Binding-site contacts:
Ligand atom O7 contacts residue ASN1117 of chain 1.G at 3.5 Å (h-bond).
Ligand atom C1 contacts residue HIS1120 of chain 1.G at 4.0 Å.
Ligand atom O5 contacts residue ASN1117 of chain 1.G at 2.4 Å (h-bond).
Ligand atom C1 contacts residue ASN1117 of chain 1.G at 1.5 Å.
Ligand atom C8 contacts residue ASN1117 of chain 1.G at 3.3 Å.
Ligand atom C5 contacts residue HIS1120 of chain 1.G at 3.9 Å.
Ligand atom C3 contacts residue HIS1120 of chain 1.G at 4.0 Å.
Ligand atom C6 contacts residue PHE1122 of chain 1.G at 3.9 Å (hydrophobic).
Ligand atom C8 contacts residue HIS1120 of chain 1.G at 4.1 Å.
Ligand atom O5 contacts residue HIS1120 of chain 1.G at 4.3 Å.
Ligand atom C3 contacts residue ASN1117 of chain 1.G at 3.9 Å.
Ligand atom C4 contacts residue HIS1120 of chain 1.G at 4.4 Å.
Ligand atom C3 contacts residue THR1119 of chain 1.G at 4.0 Å.
Ligand atom C7 contacts residue ASN1117 of chain 1.G at 3.4 Å.
Ligand atom C2 contacts residue HIS1120 of chain 1.G at 4.5 Å.
Ligand atom O7 contacts residue HIS1120 of chain 1.G at 3.8 Å.
Ligand atom C1 contacts residue PHE1122 of chain 1.G at 4.2 Å (hydrophobic).
Ligand atom C7 contacts residue HIS1120 of chain 1.G at 4.2 Å.
Ligand atom C5 contacts residue ASN1117 of chain 1.G at 3.8 Å.
Ligand atom N2 contacts residue THR1119 of chain 1.G at 3.1 Å (h-bond).
Ligand atom C4 contacts residue ASN1117 of chain 1.G at 4.3 Å.
Ligand atom C8 contacts residue THR1119 of chain 1.G at 4.0 Å.
Ligand atom C7 contacts residue THR1119 of chain 1.G at 4.0 Å.
Ligand atom C1 contacts residue THR1119 of chain 1.G at 3.9 Å.
Ligand atom O5 contacts residue PHE1122 of chain 1.G at 3.5 Å.
Ligand atom N2 contacts residue ASN1117 of chain 1.G at 2.9 Å (h-bond).
Ligand atom C5 contacts residue PHE1122 of chain 1.G at 4.0 Å (hydrophobic).
Ligand atom O4 contacts residue HIS1120 of chain 1.G at 4.1 Å.
Ligand atom C2 contacts residue ASN1117 of chain 1.G at 2.5 Å.
Ligand atom C2 contacts residue THR1119 of chain 1.G at 3.9 Å.

A protein and the small-molecule ligand that binds it are described below.
Small molecule (SMILES): CC(=O)N[C@H]1[C@H](O[C@H]2[C@H](O)[C@@H](NC(C)=O)CO[C@@H]2CO)O[C@H](CO)[C@@H](O)[C@@H]1O

Sequence of chain 1.G:
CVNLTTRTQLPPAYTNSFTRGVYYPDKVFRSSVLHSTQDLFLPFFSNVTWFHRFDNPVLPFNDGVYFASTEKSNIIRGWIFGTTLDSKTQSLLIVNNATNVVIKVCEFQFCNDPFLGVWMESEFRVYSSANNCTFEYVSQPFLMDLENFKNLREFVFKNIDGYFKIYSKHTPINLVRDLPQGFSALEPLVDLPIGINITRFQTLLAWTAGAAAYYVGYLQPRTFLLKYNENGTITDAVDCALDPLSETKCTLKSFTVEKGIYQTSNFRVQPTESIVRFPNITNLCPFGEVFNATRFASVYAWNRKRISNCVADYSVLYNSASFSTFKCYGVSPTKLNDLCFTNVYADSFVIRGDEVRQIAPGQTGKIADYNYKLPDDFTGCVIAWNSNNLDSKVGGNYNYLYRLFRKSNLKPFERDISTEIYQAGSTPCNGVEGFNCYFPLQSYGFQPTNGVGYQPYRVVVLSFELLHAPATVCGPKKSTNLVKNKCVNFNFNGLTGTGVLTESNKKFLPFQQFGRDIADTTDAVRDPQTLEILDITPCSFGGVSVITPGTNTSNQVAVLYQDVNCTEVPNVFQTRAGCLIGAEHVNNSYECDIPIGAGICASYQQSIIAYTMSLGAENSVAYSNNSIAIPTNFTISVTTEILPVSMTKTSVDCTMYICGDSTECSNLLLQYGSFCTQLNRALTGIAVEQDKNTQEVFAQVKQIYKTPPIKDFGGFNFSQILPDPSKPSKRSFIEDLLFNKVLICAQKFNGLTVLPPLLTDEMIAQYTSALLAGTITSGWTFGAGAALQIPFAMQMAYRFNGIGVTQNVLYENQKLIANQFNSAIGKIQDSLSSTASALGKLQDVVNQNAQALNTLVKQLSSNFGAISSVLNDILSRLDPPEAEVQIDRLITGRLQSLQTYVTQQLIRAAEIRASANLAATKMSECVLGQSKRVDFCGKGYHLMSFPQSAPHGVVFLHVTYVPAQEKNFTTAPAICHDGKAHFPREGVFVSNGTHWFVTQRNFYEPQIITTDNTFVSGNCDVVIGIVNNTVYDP